Binding-site contacts:
Ligand atom C4 contacts residue VAL152 of chain 1.A at 3.9 Å (hydrophobic).
Ligand atom O6 contacts residue GLN343 of chain 1.A at 3.7 Å.
Ligand atom C5 contacts residue VAL152 of chain 1.A at 3.5 Å (hydrophobic).
Ligand atom C2' contacts residue ASN177 of chain 1.A at 3.5 Å.
Ligand atom C2 contacts residue ASN177 of chain 1.A at 3.9 Å.
Ligand atom C6 contacts residue ARG151 of chain 1.A at 3.5 Å.
Ligand atom N7 contacts residue ARG151 of chain 1.A at 2.8 Å (salt-bridge).
Ligand atom C4' contacts residue ASP104 of chain 1.A at 3.8 Å.
Ligand atom O4 contacts residue VAL348 of chain 1.A at 3.5 Å.
Ligand atom C5' contacts residue ASP104 of chain 1.A at 3.3 Å.
Ligand atom N1 contacts residue GLY174 of chain 1.A at 3.6 Å (h-bond).
Ligand atom OP1 contacts residue ASP104 of chain 1.A at 3.9 Å.
Ligand atom O2' contacts residue THR178 of chain 1.A at 3.7 Å.
Ligand atom C4' contacts residue PHE89 of chain 1.A at 3.9 Å (hydrophobic).
Ligand atom C8 contacts residue ARG151 of chain 1.A at 3.9 Å.
Ligand atom N2 contacts residue ASN171 of chain 1.A at 3.6 Å (h-bond).
Ligand atom N2 contacts residue CYS169 of chain 1.A at 3.3 Å (h-bond).
Ligand atom C5 contacts residue ARG151 of chain 1.A at 3.4 Å.
Ligand atom C4 contacts residue TYR214 of chain 1.A at 3.6 Å (hydrophobic).
Ligand atom O4 contacts residue HIS346 of chain 1.A at 3.4 Å (h-bond).
Ligand atom N3 contacts residue TYR214 of chain 1.A at 3.4 Å.
Ligand atom O6 contacts residue ARG151 of chain 1.A at 3.0 Å (salt-bridge).
Ligand atom N2 contacts residue PHE89 of chain 1.A at 3.4 Å.
Ligand atom O2 contacts residue GLY174 of chain 1.A at 3.9 Å.
Ligand atom C2 contacts residue GLY174 of chain 1.A at 3.9 Å.
Ligand atom C2' contacts residue TYR214 of chain 1.A at 3.9 Å (hydrophobic).
Ligand atom O2' contacts residue GLY174 of chain 1.A at 3.0 Å (h-bond).
Ligand atom C2 contacts residue TYR214 of chain 1.A at 3.7 Å (hydrophobic).
Ligand atom O2 contacts residue ASN177 of chain 1.A at 2.9 Å (h-bond).
Ligand atom C5 contacts residue TYR214 of chain 1.A at 3.9 Å (hydrophobic).
Ligand atom N7 contacts residue VAL152 of chain 1.A at 3.7 Å.
Ligand atom O2' contacts residue ASN177 of chain 1.A at 2.6 Å (h-bond).
Ligand atom O2' contacts residue PHE89 of chain 1.A at 3.5 Å.
Ligand atom O5' contacts residue ASP104 of chain 1.A at 3.5 Å (salt-bridge).
Ligand atom O4' contacts residue PHE89 of chain 1.A at 3.7 Å.
Ligand atom N2 contacts residue GLY174 of chain 1.A at 3.5 Å (h-bond).
Ligand atom C6 contacts residue VAL152 of chain 1.A at 3.7 Å (hydrophobic).
Ligand atom C6 contacts residue TYR214 of chain 1.A at 3.9 Å (hydrophobic).
Ligand atom N3 contacts residue VAL152 of chain 1.A at 3.9 Å.
Ligand atom O3' contacts residue GLY90 of chain 1.A at 3.6 Å.

The small molecule below binds the protein below.
Small molecule (SMILES): Nc1nc2c(ncn2[C@@H]2O[C@H](CO)[C@@H](O[P](=O)(O)OC[C@H]3O[C@@H](n4ccc(=O)[nH]c4=O)[C@H](O)[C@@H]3O)[C@H]2O)c(=O)[nH]1

Sequence of chain 1.A:
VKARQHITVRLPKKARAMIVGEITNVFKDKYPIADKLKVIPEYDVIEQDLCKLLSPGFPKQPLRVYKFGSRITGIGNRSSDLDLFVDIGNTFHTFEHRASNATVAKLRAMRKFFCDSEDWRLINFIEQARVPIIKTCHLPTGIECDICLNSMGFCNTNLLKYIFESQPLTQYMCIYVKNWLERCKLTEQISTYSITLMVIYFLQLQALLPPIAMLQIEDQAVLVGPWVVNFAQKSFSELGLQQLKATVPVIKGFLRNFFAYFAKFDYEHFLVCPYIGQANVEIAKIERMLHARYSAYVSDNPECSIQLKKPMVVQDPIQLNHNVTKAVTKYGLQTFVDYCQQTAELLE